A small-molecule ligand and the protein it binds are described below.
Small molecule (SMILES): CC(=O)N[C@H]1[C@H](O[C@H]2[C@H](O)[C@@H](NC(C)=O)CO[C@@H]2CO)O[C@H](CO)[C@@H](O)[C@@H]1O

Sequence of chain 24.C:
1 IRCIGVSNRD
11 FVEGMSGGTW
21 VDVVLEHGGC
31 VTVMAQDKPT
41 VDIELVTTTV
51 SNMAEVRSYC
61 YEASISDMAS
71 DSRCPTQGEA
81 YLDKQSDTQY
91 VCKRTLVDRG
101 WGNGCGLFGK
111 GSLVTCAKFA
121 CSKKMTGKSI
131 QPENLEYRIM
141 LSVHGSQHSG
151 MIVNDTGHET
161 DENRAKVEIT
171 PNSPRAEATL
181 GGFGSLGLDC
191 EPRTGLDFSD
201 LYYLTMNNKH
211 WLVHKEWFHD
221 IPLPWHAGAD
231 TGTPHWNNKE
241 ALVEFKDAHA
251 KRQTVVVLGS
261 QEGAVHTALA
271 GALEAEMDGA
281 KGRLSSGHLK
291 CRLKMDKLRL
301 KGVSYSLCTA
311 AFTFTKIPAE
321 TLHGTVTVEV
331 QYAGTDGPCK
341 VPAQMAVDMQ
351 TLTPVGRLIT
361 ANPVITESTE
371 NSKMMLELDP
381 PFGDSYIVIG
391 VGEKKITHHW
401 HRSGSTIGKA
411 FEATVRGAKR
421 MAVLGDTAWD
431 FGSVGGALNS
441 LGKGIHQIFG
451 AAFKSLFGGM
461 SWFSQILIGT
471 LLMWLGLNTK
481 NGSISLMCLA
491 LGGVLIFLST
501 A

Binding-site contacts:
Ligand atom O7 contacts residue ASN154 of chain 24.C at 2.6 Å (h-bond).
Ligand atom O5 contacts residue ASN154 of chain 24.C at 4.0 Å.
Ligand atom N2 contacts residue THR156 of chain 24.C at 3.6 Å (h-bond).
Ligand atom C1 contacts residue THR156 of chain 24.C at 3.6 Å.
Ligand atom C7 contacts residue THR156 of chain 24.C at 3.9 Å.
Ligand atom C8 contacts residue ASN154 of chain 24.C at 3.6 Å.
Ligand atom O6 contacts residue MET151 of chain 24.C at 3.4 Å.
Ligand atom C2 contacts residue ASN154 of chain 24.C at 3.5 Å.
Ligand atom C7 contacts residue ASN154 of chain 24.C at 3.3 Å.
Ligand atom N2 contacts residue ASN154 of chain 24.C at 3.8 Å.
Ligand atom C2 contacts residue THR156 of chain 24.C at 4.2 Å.
Ligand atom C1 contacts residue ASN154 of chain 24.C at 3.4 Å.
Ligand atom C6 contacts residue MET151 of chain 24.C at 4.5 Å (hydrophobic).
Ligand atom C8 contacts residue THR156 of chain 24.C at 4.0 Å.